Binding-site contacts:
Ligand atom C12 contacts residue ASN20 of chain 1.A at 3.6 Å.
Ligand atom C08 contacts residue TRP34 of chain 1.A at 3.5 Å (hydrophobic).
Ligand atom N11 contacts residue ASN24 of chain 1.A at 2.9 Å (h-bond).
Ligand atom CL13 contacts residue ASN20 of chain 1.A at 3.6 Å.
Ligand atom N05 contacts residue ASP133 of chain 1.A at 2.7 Å (salt-bridge).
Ligand atom C12 contacts residue MET91 of chain 1.A at 3.5 Å (hydrophobic).
Ligand atom C08 contacts residue SER35 of chain 1.A at 3.8 Å.
Ligand atom N04 contacts residue MET91 of chain 1.A at 3.3 Å.
Ligand atom C02 contacts residue LYS18 of chain 1.A at 3.0 Å.
Ligand atom N09 contacts residue TRP34 of chain 1.A at 3.2 Å.
Ligand atom N06 contacts residue TRP34 of chain 1.A at 3.9 Å.
Ligand atom N06 contacts residue THR36 of chain 1.A at 4.0 Å.
Ligand atom C10 contacts residue LEU96 of chain 1.A at 3.9 Å (hydrophobic).
Ligand atom N06 contacts residue SER35 of chain 1.A at 3.7 Å.
Ligand atom C01 contacts residue ASN20 of chain 1.A at 3.3 Å.
Ligand atom C01 contacts residue LYS18 of chain 1.A at 3.1 Å.
Ligand atom CL13 contacts residue SER19 of chain 1.A at 3.8 Å.
Ligand atom N09 contacts residue SER35 of chain 1.A at 2.6 Å (h-bond).
Ligand atom N09 contacts residue LEU96 of chain 1.A at 3.7 Å.
Ligand atom CL13 contacts residue MET91 of chain 1.A at 3.9 Å.
Ligand atom N04 contacts residue ASN20 of chain 1.A at 3.0 Å (h-bond).
Ligand atom C03 contacts residue LYS18 of chain 1.A at 3.6 Å.
Ligand atom N06 contacts residue ASP133 of chain 1.A at 3.6 Å.
Ligand atom C10 contacts residue SER35 of chain 1.A at 3.3 Å.
Ligand atom C07 contacts residue TRP34 of chain 1.A at 3.8 Å (hydrophobic).
Ligand atom CL13 contacts residue ASN24 of chain 1.A at 3.3 Å.
Ligand atom CL13 contacts residue ASN21 of chain 1.A at 3.1 Å.
Ligand atom N11 contacts residue SER19 of chain 1.A at 3.9 Å.
Ligand atom CL13 contacts residue VAL86 of chain 1.A at 3.8 Å.
Ligand atom C02 contacts residue ASP133 of chain 1.A at 3.6 Å.
Ligand atom C10 contacts residue TRP85 of chain 1.A at 3.4 Å (hydrophobic).
Ligand atom C10 contacts residue TRP34 of chain 1.A at 3.6 Å (hydrophobic).
Ligand atom C01 contacts residue SO41 of chain 1.F at 3.6 Å.
Ligand atom N05 contacts residue LYS18 of chain 1.A at 3.3 Å (salt-bridge).
Ligand atom N04 contacts residue SER19 of chain 1.A at 3.7 Å.
Ligand atom C12 contacts residue SER19 of chain 1.A at 3.6 Å.
Ligand atom CL13 contacts residue PRO88 of chain 1.A at 3.6 Å.
Ligand atom C10 contacts residue ASN24 of chain 1.A at 3.6 Å.
Ligand atom C03 contacts residue MET91 of chain 1.A at 3.8 Å (hydrophobic).
Ligand atom C12 contacts residue ASN24 of chain 1.A at 3.5 Å.

Sequence of chain 1.A:
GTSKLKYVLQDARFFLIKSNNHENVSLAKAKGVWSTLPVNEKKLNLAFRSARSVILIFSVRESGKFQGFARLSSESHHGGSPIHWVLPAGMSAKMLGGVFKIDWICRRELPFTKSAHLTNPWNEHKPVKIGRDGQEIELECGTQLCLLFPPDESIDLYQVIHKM

A small-molecule ligand and the protein it binds are described below.
Small molecule (SMILES): CNc1nc(Cl)nc2c(C)n[nH]c12